A protein and the small-molecule ligand that binds it are described below.
Small molecule (SMILES): CC(C)[C@H](NC(=O)NC1CCCC1)C(=O)N1CC[C@H](NC(=O)C2CC2)[C@H]1C1(C=O)CCC1

Binding-site contacts:
Ligand atom C16 contacts residue GLN52 of chain 1.A at 3.3 Å.
Ligand atom C20 contacts residue LEU146 of chain 1.A at 3.8 Å (hydrophobic).
Ligand atom C16 contacts residue HIS68 of chain 1.A at 3.6 Å.
Ligand atom C16 contacts residue GLY69 of chain 1.A at 3.7 Å.
Ligand atom N4 contacts residue ALA167 of chain 1.A at 4.1 Å.
Ligand atom N1 contacts residue HIS68 of chain 1.A at 3.3 Å (h-bond).
Ligand atom C17 contacts residue HIS68 of chain 1.A at 3.2 Å.
Ligand atom O15 contacts residue ALA168 of chain 1.A at 3.1 Å (h-bond).
Ligand atom N4 contacts residue ALA168 of chain 1.A at 3.8 Å.
Ligand atom C6 contacts residue SER150 of chain 1.A at 3.7 Å.
Ligand atom C25 contacts residue SER150 of chain 1.A at 2.7 Å.
Ligand atom C32 contacts residue ASP179 of chain 1.A at 3.2 Å.
Ligand atom C30 contacts residue ALA167 of chain 1.A at 3.7 Å (hydrophobic).
Ligand atom C21 contacts residue PHE165 of chain 1.A at 3.5 Å (hydrophobic).
Ligand atom C21 contacts residue ALA168 of chain 1.A at 3.9 Å (hydrophobic).
Ligand atom C24 contacts residue SER150 of chain 1.A at 1.4 Å.
Ligand atom C23 contacts residue SER150 of chain 1.A at 3.0 Å.
Ligand atom C17 contacts residue SER150 of chain 1.A at 3.9 Å.
Ligand atom C32 contacts residue ALA168 of chain 1.A at 4.1 Å (hydrophobic).
Ligand atom O5 contacts residue SER150 of chain 1.A at 2.4 Å (h-bond).
Ligand atom C20 contacts residue SER150 of chain 1.A at 3.8 Å.
Ligand atom C30 contacts residue ASP179 of chain 1.A at 3.8 Å.
Ligand atom N3 contacts residue ALA168 of chain 1.A at 3.5 Å (h-bond).
Ligand atom C21 contacts residue ILE143 of chain 1.A at 3.9 Å (hydrophobic).
Ligand atom N1 contacts residue SER150 of chain 1.A at 4.0 Å.
Ligand atom C22 contacts residue ILE143 of chain 1.A at 3.2 Å (hydrophobic).
Ligand atom O5 contacts residue GLY148 of chain 1.A at 4.0 Å.
Ligand atom O15 contacts residue ALA167 of chain 1.A at 3.5 Å.
Ligand atom C31 contacts residue ALA168 of chain 1.A at 3.9 Å (hydrophobic).
Ligand atom O5 contacts residue SER149 of chain 1.A at 4.1 Å.
Ligand atom C23 contacts residue PHE165 of chain 1.A at 3.5 Å (hydrophobic).
Ligand atom C10 contacts residue HIS68 of chain 1.A at 4.1 Å.
Ligand atom C12 contacts residue GLN52 of chain 1.A at 3.9 Å.
Ligand atom C30 contacts residue ARG166 of chain 1.A at 3.8 Å.
Ligand atom C17 contacts residue VAL66 of chain 1.A at 4.0 Å (hydrophobic).
Ligand atom C10 contacts residue SER150 of chain 1.A at 4.0 Å.
Ligand atom C19 contacts residue ALA168 of chain 1.A at 3.7 Å (hydrophobic).
Ligand atom C17 contacts residue GLY69 of chain 1.A at 4.0 Å.
Ligand atom C23 contacts residue ALA168 of chain 1.A at 4.1 Å (hydrophobic).
Ligand atom C22 contacts residue ALA168 of chain 1.A at 3.9 Å (hydrophobic).

Sequence of chain 1.A:
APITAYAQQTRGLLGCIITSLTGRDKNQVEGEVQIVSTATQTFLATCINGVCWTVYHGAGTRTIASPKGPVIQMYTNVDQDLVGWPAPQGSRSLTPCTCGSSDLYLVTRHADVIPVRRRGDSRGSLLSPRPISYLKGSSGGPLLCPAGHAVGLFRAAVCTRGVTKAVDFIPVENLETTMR